The small molecule below binds the protein below.
Small molecule (SMILES): OC[C@H]1O[C@@H](Oc2ccccc2)[C@H](O)[C@@H](O)[C@H]1O

Sequence of chain 1.B:
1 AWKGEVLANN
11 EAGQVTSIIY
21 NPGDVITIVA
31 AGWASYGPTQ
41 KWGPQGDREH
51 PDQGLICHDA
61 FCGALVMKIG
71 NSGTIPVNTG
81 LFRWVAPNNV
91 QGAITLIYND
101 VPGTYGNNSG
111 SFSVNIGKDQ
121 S

Binding-site contacts:
Ligand atom O3 contacts residue CA1 of chain 1.G at 2.4 Å.
Ligand atom O3 contacts residue TYR36 of chain 1.B at 3.5 Å (h-bond).
Ligand atom C4 contacts residue TYR36 of chain 1.B at 4.1 Å (hydrophobic).
Ligand atom C3 contacts residue THR104 of chain 1.B at 3.9 Å.
Ligand atom O1 contacts residue HIS50 of chain 1.B at 4.0 Å.
Ligand atom C2' contacts residue HIS50 of chain 1.B at 4.0 Å.
Ligand atom C6 contacts residue GLN53 of chain 1.B at 3.6 Å.
Ligand atom O6 contacts residue GLN53 of chain 1.B at 2.6 Å (h-bond).
Ligand atom O6 contacts residue VAL101 of chain 1.B at 4.1 Å.
Ligand atom C6' contacts residue HIS50 of chain 1.B at 3.5 Å.
Ligand atom O4 contacts residue THR104 of chain 1.B at 3.4 Å (h-bond).
Ligand atom C5 contacts residue GLN53 of chain 1.B at 3.7 Å.
Ligand atom O2 contacts residue TYR36 of chain 1.B at 4.1 Å.
Ligand atom C2 contacts residue CA1 of chain 1.G at 3.9 Å.
Ligand atom O2 contacts residue ASN107 of chain 1.B at 3.1 Å (h-bond).
Ligand atom O6 contacts residue HIS50 of chain 1.B at 2.6 Å (h-bond).
Ligand atom C5 contacts residue HIS50 of chain 1.B at 4.0 Å.
Ligand atom O5 contacts residue GLN53 of chain 1.B at 4.0 Å.
Ligand atom O4 contacts residue ASP100 of chain 1.B at 2.7 Å (salt-bridge).
Ligand atom C6 contacts residue VAL101 of chain 1.B at 3.7 Å (hydrophobic).
Ligand atom O4 contacts residue CA1 of chain 1.G at 2.4 Å.
Ligand atom C4 contacts residue THR104 of chain 1.B at 3.4 Å.
Ligand atom C5 contacts residue ASP100 of chain 1.B at 4.1 Å.
Ligand atom O4 contacts residue TYR36 of chain 1.B at 3.0 Å (h-bond).
Ligand atom C1 contacts residue TYR36 of chain 1.B at 4.1 Å (hydrophobic).
Ligand atom O5 contacts residue HIS50 of chain 1.B at 3.3 Å (h-bond).
Ligand atom O3 contacts residue ASN107 of chain 1.B at 3.0 Å (h-bond).
Ligand atom C2 contacts residue ASN107 of chain 1.B at 3.9 Å.
Ligand atom O5 contacts residue TYR36 of chain 1.B at 3.6 Å.
Ligand atom C6 contacts residue HIS50 of chain 1.B at 3.5 Å.
Ligand atom O1 contacts residue TYR36 of chain 1.B at 3.6 Å.
Ligand atom C6 contacts residue ASP100 of chain 1.B at 3.5 Å.
Ligand atom C4 contacts residue ASP100 of chain 1.B at 3.5 Å.
Ligand atom C2 contacts residue TYR36 of chain 1.B at 3.5 Å (hydrophobic).
Ligand atom O3 contacts residue THR104 of chain 1.B at 3.3 Å (h-bond).
Ligand atom C3 contacts residue TYR36 of chain 1.B at 3.9 Å (hydrophobic).
Ligand atom C1' contacts residue HIS50 of chain 1.B at 3.5 Å.
Ligand atom C5' contacts residue HIS50 of chain 1.B at 3.8 Å.
Ligand atom C4 contacts residue CA1 of chain 1.G at 3.3 Å.
Ligand atom C3 contacts residue CA1 of chain 1.G at 3.4 Å.